Binding-site contacts:
Ligand atom C3 contacts residue GLY78 of chain 16.B at 3.8 Å.
Ligand atom C1 contacts residue TYR72 of chain 16.B at 3.7 Å (hydrophobic).
Ligand atom C11 contacts residue ASP85 of chain 16.C at 3.7 Å.
Ligand atom C6 contacts residue ASN93 of chain 16.B at 3.2 Å.
Ligand atom C4 contacts residue ARG77 of chain 16.B at 3.8 Å.
Ligand atom O1B contacts residue TYR72 of chain 16.B at 3.8 Å.
Ligand atom C5 contacts residue ARG77 of chain 16.B at 4.2 Å.
Ligand atom C2 contacts residue GLY78 of chain 16.B at 3.9 Å.
Ligand atom C9 contacts residue ARG77 of chain 16.B at 3.5 Å.
Ligand atom C3 contacts residue VAL296 of chain 16.B at 3.5 Å (hydrophobic).
Ligand atom C6 contacts residue TYR72 of chain 16.B at 3.9 Å (hydrophobic).
Ligand atom C4 contacts residue HIS298 of chain 16.B at 3.5 Å.
Ligand atom O4 contacts residue VAL296 of chain 16.B at 4.2 Å.
Ligand atom O4 contacts residue ILE79 of chain 16.B at 3.8 Å.
Ligand atom O4 contacts residue GLY78 of chain 16.B at 3.1 Å.
Ligand atom O4 contacts residue ASN80 of chain 16.B at 4.3 Å.
Ligand atom C2 contacts residue VAL296 of chain 16.B at 4.3 Å (hydrophobic).
Ligand atom C3 contacts residue ARG77 of chain 16.B at 4.0 Å.
Ligand atom O4 contacts residue HIS298 of chain 16.B at 3.1 Å (h-bond).
Ligand atom O3 contacts residue VAL296 of chain 16.B at 3.9 Å.
Ligand atom O6 contacts residue ASN93 of chain 16.B at 3.5 Å (h-bond).
Ligand atom C1 contacts residue ARG77 of chain 16.B at 3.3 Å.
Ligand atom C11 contacts residue TYR72 of chain 16.B at 3.5 Å (hydrophobic).
Ligand atom O1A contacts residue TYR72 of chain 16.B at 3.0 Å.
Ligand atom O1A contacts residue GLY78 of chain 16.B at 3.9 Å.
Ligand atom N5 contacts residue TYR72 of chain 16.B at 2.8 Å (h-bond).
Ligand atom C3 contacts residue GLY78 of chain 16.B at 3.8 Å.
Ligand atom O3 contacts residue ASN80 of chain 16.B at 3.9 Å.
Ligand atom C5 contacts residue ASN93 of chain 16.B at 4.0 Å.
Ligand atom C10 contacts residue TYR72 of chain 16.B at 3.6 Å (hydrophobic).
Ligand atom C1 contacts residue GLY78 of chain 16.B at 4.1 Å.
Ligand atom C4 contacts residue GLY78 of chain 16.B at 3.3 Å.
Ligand atom C3 contacts residue HIS298 of chain 16.B at 3.5 Å.
Ligand atom O4 contacts residue THR291 of chain 16.B at 3.3 Å.
Ligand atom O3 contacts residue GLY78 of chain 16.B at 3.0 Å.
Ligand atom O1A contacts residue ARG77 of chain 16.B at 3.2 Å (salt-bridge).
Ligand atom C5 contacts residue TYR72 of chain 16.B at 3.7 Å (hydrophobic).
Ligand atom C4 contacts residue TYR72 of chain 16.B at 3.9 Å (hydrophobic).
Ligand atom O3 contacts residue ARG77 of chain 16.B at 4.1 Å.
Ligand atom O1B contacts residue ARG77 of chain 16.B at 2.7 Å (salt-bridge).

Sequence of chain 16.C:
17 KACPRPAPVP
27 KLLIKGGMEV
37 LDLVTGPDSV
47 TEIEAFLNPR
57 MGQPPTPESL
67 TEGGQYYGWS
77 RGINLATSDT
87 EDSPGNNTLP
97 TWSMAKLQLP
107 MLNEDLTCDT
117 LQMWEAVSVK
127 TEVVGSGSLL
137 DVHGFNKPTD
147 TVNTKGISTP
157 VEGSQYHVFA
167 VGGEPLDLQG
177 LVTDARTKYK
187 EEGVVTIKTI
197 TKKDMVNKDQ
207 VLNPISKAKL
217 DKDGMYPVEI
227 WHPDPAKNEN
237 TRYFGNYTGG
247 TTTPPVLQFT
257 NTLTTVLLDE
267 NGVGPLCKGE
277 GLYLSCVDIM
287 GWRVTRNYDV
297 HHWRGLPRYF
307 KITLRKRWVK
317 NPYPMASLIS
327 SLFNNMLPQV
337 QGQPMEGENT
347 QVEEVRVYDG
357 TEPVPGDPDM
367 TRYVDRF

Sequence of chain 16.B:
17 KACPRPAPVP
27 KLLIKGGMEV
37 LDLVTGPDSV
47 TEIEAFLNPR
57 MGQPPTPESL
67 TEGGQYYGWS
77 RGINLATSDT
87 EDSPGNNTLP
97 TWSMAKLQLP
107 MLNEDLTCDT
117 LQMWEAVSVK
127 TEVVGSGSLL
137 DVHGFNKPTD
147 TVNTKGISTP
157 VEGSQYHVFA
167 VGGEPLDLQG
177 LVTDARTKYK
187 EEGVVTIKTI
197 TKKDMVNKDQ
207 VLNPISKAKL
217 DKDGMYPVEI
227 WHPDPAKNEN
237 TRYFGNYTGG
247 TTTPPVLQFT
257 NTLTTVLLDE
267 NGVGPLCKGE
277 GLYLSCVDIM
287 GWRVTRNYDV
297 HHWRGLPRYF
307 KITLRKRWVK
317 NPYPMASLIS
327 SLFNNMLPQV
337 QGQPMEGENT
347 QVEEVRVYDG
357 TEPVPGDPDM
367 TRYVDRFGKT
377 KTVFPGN

A protein and the small-molecule ligand that binds it are described below.
Small molecule (SMILES): CC(=O)N[C@H]1[C@H]([C@H](O)[C@H](O)CO)O[C@@](O[C@H]2[C@@H](O)[C@@H](CO)O[C@@H](O[C@H]3[C@H](O)[C@@H](O)[C@H](O)O[C@@H]3CO)[C@@H]2O)(C(=O)O)C[C@@H]1O